Sequence of chain 5.A:
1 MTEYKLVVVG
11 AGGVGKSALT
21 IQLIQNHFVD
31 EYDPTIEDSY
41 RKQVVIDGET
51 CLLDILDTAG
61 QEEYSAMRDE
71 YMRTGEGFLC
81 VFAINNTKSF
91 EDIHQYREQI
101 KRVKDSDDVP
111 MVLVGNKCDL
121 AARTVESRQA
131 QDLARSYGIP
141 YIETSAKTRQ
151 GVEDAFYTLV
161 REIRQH

Binding-site contacts:
Ligand atom N3B contacts residue MG1 of chain 5.C at 3.4 Å.
Ligand atom N2 contacts residue LEU120 of chain 5.A at 3.5 Å.
Ligand atom C3' contacts residue GLU31 of chain 5.A at 3.4 Å.
Ligand atom O1A contacts residue GLY15 of chain 5.A at 3.2 Å.
Ligand atom N1 contacts residue ASP119 of chain 5.A at 2.8 Å (salt-bridge).
Ligand atom N7 contacts residue ASN116 of chain 5.A at 3.1 Å (h-bond).
Ligand atom O2' contacts residue VAL29 of chain 5.A at 2.6 Å (h-bond).
Ligand atom O2' contacts residue ASP30 of chain 5.A at 3.1 Å (salt-bridge).
Ligand atom O3G contacts residue LYS16 of chain 5.A at 2.6 Å (salt-bridge).
Ligand atom PB contacts residue MG1 of chain 5.C at 3.3 Å.
Ligand atom O6 contacts residue ASP119 of chain 5.A at 3.5 Å (salt-bridge).
Ligand atom O1A contacts residue SER17 of chain 5.A at 3.4 Å (h-bond).
Ligand atom O2A contacts residue TYR32 of chain 5.A at 3.4 Å.
Ligand atom O1B contacts residue GLY15 of chain 5.A at 3.0 Å (h-bond).
Ligand atom O4' contacts residue LYS117 of chain 5.A at 3.2 Å (salt-bridge).
Ligand atom N3B contacts residue GLY13 of chain 5.A at 3.1 Å (h-bond).
Ligand atom O2' contacts residue PHE28 of chain 5.A at 3.2 Å.
Ligand atom O3A contacts residue GLY15 of chain 5.A at 3.2 Å (h-bond).
Ligand atom O1G contacts residue TYR32 of chain 5.A at 2.6 Å (h-bond).
Ligand atom O1B contacts residue GLY13 of chain 5.A at 3.5 Å (h-bond).
Ligand atom C2' contacts residue VAL29 of chain 5.A at 3.4 Å (hydrophobic).
Ligand atom O1B contacts residue LYS16 of chain 5.A at 2.8 Å (salt-bridge).
Ligand atom O3G contacts residue GLY12 of chain 5.A at 3.5 Å.
Ligand atom O6 contacts residue SER145 of chain 5.A at 3.4 Å.
Ligand atom O2B contacts residue MG1 of chain 5.C at 2.1 Å.
Ligand atom O2G contacts residue MG1 of chain 5.C at 2.1 Å.
Ligand atom O2B contacts residue SER17 of chain 5.A at 2.9 Å (h-bond).
Ligand atom N2 contacts residue ASP119 of chain 5.A at 2.9 Å (salt-bridge).
Ligand atom O6 contacts residue ALA146 of chain 5.A at 2.8 Å (h-bond).
Ligand atom O2B contacts residue LYS16 of chain 5.A at 3.5 Å (salt-bridge).
Ligand atom O1G contacts residue PRO34 of chain 5.A at 3.5 Å.
Ligand atom O1A contacts residue ALA18 of chain 5.A at 2.8 Å (h-bond).
Ligand atom O6 contacts residue ASN116 of chain 5.A at 3.3 Å (h-bond).
Ligand atom O1B contacts residue VAL14 of chain 5.A at 3.2 Å (h-bond).
Ligand atom O3' contacts residue ASP30 of chain 5.A at 2.9 Å (salt-bridge).
Ligand atom O6 contacts residue LYS117 of chain 5.A at 3.4 Å.
Ligand atom N3B contacts residue TYR32 of chain 5.A at 3.5 Å.
Ligand atom PG contacts residue MG1 of chain 5.C at 3.2 Å.
Ligand atom O2G contacts residue THR35 of chain 5.A at 2.9 Å (h-bond).
Ligand atom O3G contacts residue GLY60 of chain 5.A at 2.8 Å (h-bond).

The small molecule below binds the protein below.
Small molecule (SMILES): Nc1nc2c(ncn2[C@@H]2O[C@H](CO[P](=O)(O)O[P](=O)(O)NP(=O)(O)O)[C@@H](O)[C@H]2O)c(=O)[nH]1